Sequence of chain 1.B:
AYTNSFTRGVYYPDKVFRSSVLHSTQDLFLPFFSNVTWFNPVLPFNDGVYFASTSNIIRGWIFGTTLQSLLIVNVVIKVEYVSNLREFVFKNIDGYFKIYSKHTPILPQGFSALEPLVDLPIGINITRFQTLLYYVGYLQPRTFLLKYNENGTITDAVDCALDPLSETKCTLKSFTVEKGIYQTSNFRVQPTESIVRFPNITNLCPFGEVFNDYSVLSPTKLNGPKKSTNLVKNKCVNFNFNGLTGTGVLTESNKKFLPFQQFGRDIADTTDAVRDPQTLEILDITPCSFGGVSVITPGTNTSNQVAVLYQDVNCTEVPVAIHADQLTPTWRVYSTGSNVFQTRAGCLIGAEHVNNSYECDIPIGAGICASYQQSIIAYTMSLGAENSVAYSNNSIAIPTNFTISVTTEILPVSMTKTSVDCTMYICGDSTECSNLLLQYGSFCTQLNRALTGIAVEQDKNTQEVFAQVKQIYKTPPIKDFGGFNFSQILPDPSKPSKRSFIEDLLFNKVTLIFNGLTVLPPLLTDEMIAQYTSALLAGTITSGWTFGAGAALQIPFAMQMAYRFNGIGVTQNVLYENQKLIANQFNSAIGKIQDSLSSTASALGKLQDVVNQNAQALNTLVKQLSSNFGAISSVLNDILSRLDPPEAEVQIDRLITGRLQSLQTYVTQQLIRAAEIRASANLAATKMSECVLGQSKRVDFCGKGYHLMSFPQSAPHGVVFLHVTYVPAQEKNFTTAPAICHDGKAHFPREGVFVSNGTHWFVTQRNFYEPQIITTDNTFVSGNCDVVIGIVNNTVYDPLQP

Binding-site contacts:
Ligand atom O7 contacts residue GLN599 of chain 1.B at 3.0 Å (h-bond).
Ligand atom C5 contacts residue ASN350 of chain 1.B at 3.6 Å.
Ligand atom O5 contacts residue ASN350 of chain 1.B at 2.4 Å (h-bond).
Ligand atom C2 contacts residue GLN599 of chain 1.B at 4.5 Å.
Ligand atom C7 contacts residue ASN350 of chain 1.B at 3.7 Å.
Ligand atom N2 contacts residue ASN350 of chain 1.B at 2.9 Å (h-bond).
Ligand atom C8 contacts residue ASN350 of chain 1.B at 4.1 Å.
Ligand atom C2 contacts residue ASN350 of chain 1.B at 2.5 Å.
Ligand atom C7 contacts residue GLN599 of chain 1.B at 3.5 Å.
Ligand atom C1 contacts residue ASN350 of chain 1.B at 1.4 Å.
Ligand atom C3 contacts residue ASN350 of chain 1.B at 3.8 Å.
Ligand atom N2 contacts residue GLN599 of chain 1.B at 3.2 Å (h-bond).
Ligand atom C4 contacts residue ASN350 of chain 1.B at 4.2 Å.
Ligand atom O6 contacts residue ASN350 of chain 1.B at 4.2 Å.

The protein below binds the small molecule below.
Small molecule (SMILES): CC(=O)N[C@H]1[C@H](O[C@H]2[C@H](O)[C@@H](NC(C)=O)CO[C@@H]2CO)O[C@H](CO)[C@@H](O)[C@@H]1O